Binding-site contacts:
Ligand atom OAE contacts residue LYS71 of chain 1.A at 3.8 Å.
Ligand atom OAD contacts residue SER132 of chain 1.A at 3.3 Å (h-bond).
Ligand atom OAE contacts residue ARG193 of chain 1.A at 3.3 Å (salt-bridge).
Ligand atom OAH contacts residue LEU136 of chain 1.A at 3.4 Å (h-bond).
Ligand atom N2 contacts residue ASP187 of chain 1.A at 2.3 Å (salt-bridge).
Ligand atom OAG contacts residue LEU134 of chain 1.A at 2.3 Å (h-bond).
Ligand atom PBE contacts residue GLY133 of chain 1.A at 3.4 Å.
Ligand atom OAI contacts residue ASP187 of chain 1.A at 3.1 Å (salt-bridge).
Ligand atom C6 contacts residue PHE180 of chain 1.A at 3.9 Å (hydrophobic).
Ligand atom PBE contacts residue SER132 of chain 1.A at 3.4 Å.
Ligand atom CAZ contacts residue MG1 of chain 1.F at 3.6 Å.
Ligand atom CAL contacts residue ASP131 of chain 1.A at 3.6 Å.
Ligand atom OAD contacts residue GLY133 of chain 1.A at 2.9 Å (h-bond).
Ligand atom N2 contacts residue LEU186 of chain 1.A at 3.6 Å.
Ligand atom C2 contacts residue PHE180 of chain 1.A at 3.5 Å (hydrophobic).
Ligand atom OAG contacts residue SER132 of chain 1.A at 2.7 Å (h-bond).
Ligand atom C2 contacts residue ASP187 of chain 1.A at 3.6 Å.
Ligand atom OAH contacts residue THR135 of chain 1.A at 3.2 Å.
Ligand atom OAD contacts residue ASP131 of chain 1.A at 3.1 Å (salt-bridge).
Ligand atom CAM contacts residue SER132 of chain 1.A at 3.4 Å.
Ligand atom PBF contacts residue ARG193 of chain 1.A at 3.6 Å.
Ligand atom CAN contacts residue MG1 of chain 1.F at 3.1 Å.
Ligand atom PBE contacts residue THR135 of chain 1.A at 3.8 Å.
Ligand atom OAJ contacts residue GLY72 of chain 1.A at 3.3 Å (h-bond).
Ligand atom N7 contacts residue VAL129 of chain 1.A at 3.8 Å.
Ligand atom OAG contacts residue THR135 of chain 1.A at 2.8 Å (h-bond).
Ligand atom N2 contacts residue PHE180 of chain 1.A at 3.5 Å.
Ligand atom N2 contacts residue VAL181 of chain 1.A at 3.6 Å.
Ligand atom OAI contacts residue MG1 of chain 1.F at 2.1 Å.
Ligand atom O6 contacts residue VAL181 of chain 1.A at 3.3 Å (h-bond).
Ligand atom N1 contacts residue VAL181 of chain 1.A at 2.6 Å (h-bond).
Ligand atom PBF contacts residue MG1 of chain 1.F at 3.3 Å.
Ligand atom OAG contacts residue GLY133 of chain 1.A at 2.8 Å (h-bond).
Ligand atom OAJ contacts residue LYS71 of chain 1.A at 3.8 Å.
Ligand atom PBE contacts residue LEU134 of chain 1.A at 3.7 Å.
Ligand atom OAI contacts residue ARG193 of chain 1.A at 2.9 Å (salt-bridge).
Ligand atom N1 contacts residue PHE180 of chain 1.A at 3.5 Å.
Ligand atom C6 contacts residue VAL181 of chain 1.A at 3.5 Å (hydrophobic).
Ligand atom C2 contacts residue VAL181 of chain 1.A at 3.6 Å (hydrophobic).
Ligand atom O6 contacts residue LYS159 of chain 1.A at 3.2 Å (salt-bridge).

Sequence of chain 1.A:
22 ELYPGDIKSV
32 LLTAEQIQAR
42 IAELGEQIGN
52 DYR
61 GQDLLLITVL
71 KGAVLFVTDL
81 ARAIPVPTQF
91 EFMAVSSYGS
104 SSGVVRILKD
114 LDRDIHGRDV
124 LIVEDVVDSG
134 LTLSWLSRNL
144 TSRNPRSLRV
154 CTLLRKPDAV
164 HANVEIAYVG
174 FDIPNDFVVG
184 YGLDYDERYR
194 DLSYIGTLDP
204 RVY

A protein and the small-molecule ligand that binds it are described below.
Small molecule (SMILES): Nc1nc2c(ncn2[C@@H]2CN(C(=O)CCP(=O)(O)O)C[C@H]2OC[C@@H](O)P(=O)(O)O)c(=O)[nH]1